Binding-site contacts:
Ligand atom C2 contacts residue PRO372 of chain 2.A at 3.6 Å (hydrophobic).
Ligand atom C2 contacts residue ASN473 of chain 2.A at 4.1 Å.
Ligand atom C9 contacts residue ASN473 of chain 2.A at 3.8 Å.
Ligand atom C1 contacts residue ASN473 of chain 2.A at 4.5 Å.
Ligand atom C7 contacts residue TYR344 of chain 2.A at 3.5 Å (hydrophobic).
Ligand atom N13 contacts residue ALA366 of chain 2.A at 3.8 Å.
Ligand atom C1 contacts residue MET470 of chain 2.A at 4.0 Å (hydrophobic).
Ligand atom C6 contacts residue TRP474 of chain 2.A at 4.5 Å (hydrophobic).
Ligand atom C10 contacts residue MET340 of chain 2.A at 3.9 Å (hydrophobic).
Ligand atom C7 contacts residue ALA477 of chain 2.A at 3.8 Å (hydrophobic).
Ligand atom C12 contacts residue ALA366 of chain 2.A at 4.1 Å (hydrophobic).
Ligand atom C1 contacts residue PRO372 of chain 2.A at 4.2 Å (hydrophobic).
Ligand atom N3 contacts residue PRO372 of chain 2.A at 3.9 Å.
Ligand atom C11 contacts residue MET311 of chain 2.A at 3.8 Å (hydrophobic).
Ligand atom C12 contacts residue TYR344 of chain 2.A at 4.2 Å (hydrophobic).
Ligand atom C8 contacts residue TRP337 of chain 2.A at 4.4 Å (hydrophobic).
Ligand atom C2 contacts residue TRP474 of chain 2.A at 3.7 Å (hydrophobic).
Ligand atom C1 contacts residue TRP474 of chain 2.A at 3.8 Å (hydrophobic).
Ligand atom C3 contacts residue ASN473 of chain 2.A at 4.5 Å.
Ligand atom C3 contacts residue TRP474 of chain 2.A at 4.3 Å (hydrophobic).
Ligand atom C11 contacts residue TYR344 of chain 2.A at 4.3 Å (hydrophobic).
Ligand atom C9 contacts residue TYR344 of chain 2.A at 3.5 Å (hydrophobic).
Ligand atom C10 contacts residue TRP337 of chain 2.A at 3.6 Å (hydrophobic).
Ligand atom C2 contacts residue MET470 of chain 2.A at 2.8 Å (hydrophobic).
Ligand atom C9 contacts residue MET340 of chain 2.A at 4.5 Å (hydrophobic).
Ligand atom C7 contacts residue ASN473 of chain 2.A at 3.8 Å.
Ligand atom C6 contacts residue ASN473 of chain 2.A at 3.8 Å.
Ligand atom C11 contacts residue ASN473 of chain 2.A at 3.6 Å.
Ligand atom C9 contacts residue MET311 of chain 2.A at 4.3 Å (hydrophobic).
Ligand atom N3 contacts residue TRP474 of chain 2.A at 3.5 Å.
Ligand atom C12 contacts residue ALA477 of chain 2.A at 4.4 Å (hydrophobic).
Ligand atom C8 contacts residue ASN473 of chain 2.A at 3.6 Å.
Ligand atom C10 contacts residue ASN473 of chain 2.A at 3.3 Å.
Ligand atom C11 contacts residue MET340 of chain 2.A at 3.8 Å (hydrophobic).
Ligand atom N13 contacts residue TRP474 of chain 2.A at 3.9 Å.
Ligand atom C11 contacts residue TRP337 of chain 2.A at 4.2 Å (hydrophobic).

The small molecule below binds the protein below.
Small molecule (SMILES): Cc1n[nH]cc1-c1ccccc1

Sequence of chain 2.A:
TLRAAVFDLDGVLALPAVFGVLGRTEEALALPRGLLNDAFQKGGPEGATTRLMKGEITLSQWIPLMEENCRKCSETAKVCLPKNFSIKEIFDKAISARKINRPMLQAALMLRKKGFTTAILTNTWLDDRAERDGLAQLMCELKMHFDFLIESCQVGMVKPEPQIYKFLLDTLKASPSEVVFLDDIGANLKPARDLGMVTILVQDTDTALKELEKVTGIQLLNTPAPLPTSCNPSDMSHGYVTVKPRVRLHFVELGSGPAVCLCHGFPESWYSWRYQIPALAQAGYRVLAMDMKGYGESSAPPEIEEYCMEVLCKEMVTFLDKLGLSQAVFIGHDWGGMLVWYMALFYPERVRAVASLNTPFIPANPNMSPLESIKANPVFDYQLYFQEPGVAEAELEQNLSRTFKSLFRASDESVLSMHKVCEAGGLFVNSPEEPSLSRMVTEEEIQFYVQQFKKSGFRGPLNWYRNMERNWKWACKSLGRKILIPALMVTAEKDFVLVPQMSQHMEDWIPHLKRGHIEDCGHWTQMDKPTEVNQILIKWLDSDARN